Sequence of chain 41.E:
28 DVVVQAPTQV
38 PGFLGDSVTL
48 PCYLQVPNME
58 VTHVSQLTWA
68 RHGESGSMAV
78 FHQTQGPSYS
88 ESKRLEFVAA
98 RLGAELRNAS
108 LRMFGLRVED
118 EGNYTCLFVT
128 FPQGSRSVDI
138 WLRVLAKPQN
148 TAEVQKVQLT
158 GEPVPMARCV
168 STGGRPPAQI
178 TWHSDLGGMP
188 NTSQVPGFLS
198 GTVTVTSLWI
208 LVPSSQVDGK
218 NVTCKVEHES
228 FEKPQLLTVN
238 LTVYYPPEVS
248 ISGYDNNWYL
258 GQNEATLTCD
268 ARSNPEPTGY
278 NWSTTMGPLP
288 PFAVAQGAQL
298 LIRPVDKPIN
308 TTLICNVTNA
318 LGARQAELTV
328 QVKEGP

A protein and the small-molecule ligand that binds it are described below.
Small molecule (SMILES): CC(=O)N[C@H]1[C@H](O[C@H]2[C@H](O)[C@@H](NC(C)=O)CO[C@@H]2CO)O[C@H](CO)[C@@H](O)[C@@H]1O

Binding-site contacts:
Ligand atom C5 contacts residue NAG1 of chain 41.J at 4.3 Å.
Ligand atom N2 contacts residue ASN218 of chain 41.E at 2.9 Å (h-bond).
Ligand atom C2 contacts residue ASN218 of chain 41.E at 2.3 Å.
Ligand atom O5 contacts residue ASN218 of chain 41.E at 2.3 Å (h-bond).
Ligand atom C3 contacts residue ASN218 of chain 41.E at 3.7 Å.
Ligand atom O5 contacts residue NAG1 of chain 41.J at 4.1 Å.
Ligand atom C8 contacts residue ASN218 of chain 41.E at 4.3 Å.
Ligand atom C4 contacts residue ASN218 of chain 41.E at 4.1 Å.
Ligand atom C5 contacts residue ASN218 of chain 41.E at 3.6 Å.
Ligand atom C1 contacts residue NAG1 of chain 41.J at 3.7 Å.
Ligand atom O5 contacts residue THR235 of chain 41.E at 4.4 Å.
Ligand atom O7 contacts residue ASN218 of chain 41.E at 2.3 Å (h-bond).
Ligand atom C7 contacts residue ASN218 of chain 41.E at 2.9 Å.
Ligand atom C1 contacts residue ASN218 of chain 41.E at 1.4 Å.